Sequence of chain 1.A:
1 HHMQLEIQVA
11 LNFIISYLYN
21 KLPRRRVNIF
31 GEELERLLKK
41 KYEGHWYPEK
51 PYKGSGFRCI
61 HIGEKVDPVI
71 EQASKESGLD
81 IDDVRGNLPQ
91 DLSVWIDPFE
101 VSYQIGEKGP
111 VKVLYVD

Binding-site contacts:
Ligand atom N contacts residue GLY56 of chain 1.A at 3.9 Å.
Ligand atom C06 contacts residue TRP95 of chain 1.A at 3.9 Å (hydrophobic).
Ligand atom O contacts residue SER93 of chain 1.A at 4.2 Å.
Ligand atom C contacts residue GLY56 of chain 1.A at 3.6 Å.
Ligand atom C02 contacts residue SER55 of chain 1.A at 4.1 Å.
Ligand atom C06 contacts residue SER55 of chain 1.A at 4.0 Å.
Ligand atom C05 contacts residue GLY56 of chain 1.A at 3.7 Å.
Ligand atom C04 contacts residue TRP95 of chain 1.A at 2.3 Å (hydrophobic).
Ligand atom C04 contacts residue CYS59 of chain 1.A at 4.1 Å (hydrophobic).
Ligand atom C05 contacts residue TRP95 of chain 1.A at 3.4 Å (hydrophobic).
Ligand atom C03 contacts residue TRP95 of chain 1.A at 1.5 Å (hydrophobic).
Ligand atom C07 contacts residue TRP95 of chain 1.A at 4.2 Å (hydrophobic).
Ligand atom C01 contacts residue GLY56 of chain 1.A at 3.7 Å.
Ligand atom C01 contacts residue TRP95 of chain 1.A at 3.5 Å (hydrophobic).
Ligand atom C10 contacts residue GLY56 of chain 1.A at 4.2 Å.
Ligand atom O contacts residue CYS59 of chain 1.A at 4.5 Å.
Ligand atom C01 contacts residue SER55 of chain 1.A at 3.8 Å.
Ligand atom C07 contacts residue CYS59 of chain 1.A at 4.1 Å (hydrophobic).
Ligand atom C06 contacts residue GLY56 of chain 1.A at 3.0 Å.
Ligand atom N01 contacts residue TRP95 of chain 1.A at 2.9 Å (h-bond).
Ligand atom N01 contacts residue CYS59 of chain 1.A at 3.8 Å.
Ligand atom C02 contacts residue TRP95 of chain 1.A at 2.5 Å (hydrophobic).

This protein binds this small molecule.
Small molecule (SMILES): O=c1[nH]c2ccccc2n2cccc12